Binding-site contacts:
Ligand atom CD contacts residue THR40 of chain 2.A at 3.3 Å.
Ligand atom CG contacts residue THR40 of chain 2.A at 3.4 Å.
Ligand atom O contacts residue SER39 of chain 2.A at 2.9 Å (h-bond).
Ligand atom O contacts residue THR49 of chain 2.A at 3.1 Å (h-bond).
Ligand atom NH1 contacts residue ARG79 of chain 2.A at 3.6 Å.
Ligand atom C contacts residue SER39 of chain 2.A at 3.5 Å.
Ligand atom CG contacts residue THR49 of chain 2.A at 3.4 Å.
Ligand atom CD contacts residue GLU42 of chain 2.A at 3.5 Å.
Ligand atom CA contacts residue THR49 of chain 2.A at 3.0 Å.
Ligand atom NH1 contacts residue HIS153 of chain 2.A at 3.2 Å (h-bond).
Ligand atom CD contacts residue GLN36 of chain 2.A at 3.4 Å.
Ligand atom CB contacts residue ASN70 of chain 2.A at 3.4 Å.
Ligand atom CA contacts residue GLN45 of chain 2.A at 3.4 Å.
Ligand atom N contacts residue GLN45 of chain 2.A at 3.2 Å (h-bond).
Ligand atom CD contacts residue VAL37 of chain 2.A at 3.5 Å (hydrophobic).
Ligand atom CD2 contacts residue ILE13 of chain 2.A at 3.5 Å (hydrophobic).
Ligand atom CD1 contacts residue PHE38 of chain 2.A at 3.7 Å (hydrophobic).
Ligand atom CA contacts residue SER39 of chain 2.A at 3.4 Å.
Ligand atom CB contacts residue THR49 of chain 2.A at 3.3 Å.
Ligand atom N contacts residue SER39 of chain 2.A at 2.8 Å (h-bond).
Ligand atom CG contacts residue GLN36 of chain 2.A at 3.5 Å.
Ligand atom N contacts residue THR49 of chain 2.A at 3.3 Å (h-bond).
Ligand atom O contacts residue THR15 of chain 2.A at 3.3 Å.
Ligand atom CB contacts residue ALA47 of chain 2.A at 3.6 Å (hydrophobic).
Ligand atom O contacts residue GLN45 of chain 2.A at 3.1 Å (h-bond).
Ligand atom O contacts residue ALA41 of chain 2.A at 3.1 Å (h-bond).
Ligand atom NE contacts residue GLU42 of chain 2.A at 3.6 Å.
Ligand atom CA contacts residue ALA47 of chain 2.A at 3.4 Å (hydrophobic).
Ligand atom CG contacts residue ASN70 of chain 2.A at 3.4 Å.
Ligand atom CB contacts residue GLN45 of chain 2.A at 3.6 Å.
Ligand atom O contacts residue GLN45 of chain 2.A at 3.5 Å (h-bond).
Ligand atom NH2 contacts residue GLY80 of chain 2.A at 3.6 Å.
Ligand atom CZ contacts residue GLU42 of chain 2.A at 3.6 Å.
Ligand atom CB contacts residue VAL37 of chain 2.A at 3.5 Å (hydrophobic).
Ligand atom O contacts residue PHE38 of chain 2.A at 3.3 Å.
Ligand atom C contacts residue GLN45 of chain 2.A at 3.3 Å.
Ligand atom O contacts residue VAL48 of chain 2.A at 3.5 Å.
Ligand atom NH1 contacts residue GLU42 of chain 2.A at 3.2 Å (salt-bridge).
Ligand atom CD contacts residue ALA47 of chain 2.A at 3.5 Å (hydrophobic).
Ligand atom O contacts residue MET16 of chain 2.A at 2.8 Å (h-bond).

Sequence of chain 2.A:
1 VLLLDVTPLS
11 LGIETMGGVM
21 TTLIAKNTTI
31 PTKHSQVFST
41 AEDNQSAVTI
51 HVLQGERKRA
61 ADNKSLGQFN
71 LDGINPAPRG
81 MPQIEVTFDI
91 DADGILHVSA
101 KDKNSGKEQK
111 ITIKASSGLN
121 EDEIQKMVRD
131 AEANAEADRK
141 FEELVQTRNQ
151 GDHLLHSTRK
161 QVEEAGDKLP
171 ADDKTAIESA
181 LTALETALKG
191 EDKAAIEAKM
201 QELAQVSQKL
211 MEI

A protein and the small-molecule ligand that binds it are described below.
Small molecule (SMILES): CC(C)C[C@H](NC(=O)[C@H](CCCN=C(N)N)NC(=O)[C@@H]1CCCN1C(=O)[C@@H]1CCCN1C(=O)[C@@H](N)CCCN=C(N)N)C(=O)N1CCC[C@H]1C(=O)N[C@@H](CCCN=C(N)N)C(=O)N1CCC[C@H]1C(=O)N[C@H](C=O)CCCN=C(N)N